Sequence of chain 1.C:
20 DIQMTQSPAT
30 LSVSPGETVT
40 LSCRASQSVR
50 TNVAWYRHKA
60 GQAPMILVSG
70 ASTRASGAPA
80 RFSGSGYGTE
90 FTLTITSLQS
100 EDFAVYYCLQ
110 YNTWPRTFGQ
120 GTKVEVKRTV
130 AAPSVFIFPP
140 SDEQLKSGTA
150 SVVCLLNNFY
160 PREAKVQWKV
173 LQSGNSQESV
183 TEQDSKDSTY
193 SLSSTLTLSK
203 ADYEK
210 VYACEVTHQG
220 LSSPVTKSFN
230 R

Sequence of chain 1.D:
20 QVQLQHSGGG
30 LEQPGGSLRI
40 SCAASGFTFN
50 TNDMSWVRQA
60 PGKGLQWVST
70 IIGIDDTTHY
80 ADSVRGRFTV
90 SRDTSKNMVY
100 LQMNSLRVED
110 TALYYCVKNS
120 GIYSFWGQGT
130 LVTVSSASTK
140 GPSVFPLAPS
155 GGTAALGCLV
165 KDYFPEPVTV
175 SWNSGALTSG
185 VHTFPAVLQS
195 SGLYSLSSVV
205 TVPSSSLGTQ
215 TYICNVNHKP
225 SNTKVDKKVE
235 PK

The protein below binds the small molecule below.
Small molecule (SMILES): CC(=O)N[C@H]1[C@H](O[C@H](CO)[C@@H](O)[C@@H](O)COP(=O)(O)O)O[C@H](CO)[C@@H](O)[C@@H]1O

Binding-site contacts:
Ligand atom C4 contacts residue ASN118 of chain 1.D at 3.6 Å.
Ligand atom O3 contacts residue ASN118 of chain 1.D at 3.5 Å.
Ligand atom C6 contacts residue ASN118 of chain 1.D at 4.3 Å.
Ligand atom C8 contacts residue SER119 of chain 1.D at 3.4 Å.
Ligand atom O4 contacts residue ASN51 of chain 1.D at 3.8 Å.
Ligand atom N2 contacts residue SER119 of chain 1.D at 3.9 Å.
Ligand atom O20 contacts residue ILE121 of chain 1.D at 3.1 Å.
Ligand atom C23 contacts residue ASN118 of chain 1.D at 3.9 Å.
Ligand atom C7 contacts residue GLY120 of chain 1.D at 3.6 Å.
Ligand atom O3 contacts residue ASP52 of chain 1.D at 2.9 Å (salt-bridge).
Ligand atom C3 contacts residue ASN118 of chain 1.D at 4.2 Å.
Ligand atom O7 contacts residue SER119 of chain 1.D at 3.5 Å (h-bond).
Ligand atom O5 contacts residue ASN118 of chain 1.D at 3.9 Å.
Ligand atom O7 contacts residue ILE121 of chain 1.D at 2.8 Å (h-bond).
Ligand atom C6 contacts residue ASN51 of chain 1.D at 3.4 Å.
Ligand atom C7 contacts residue ILE121 of chain 1.D at 3.8 Å (hydrophobic).
Ligand atom C19 contacts residue ILE121 of chain 1.D at 4.1 Å (hydrophobic).
Ligand atom C3 contacts residue SER119 of chain 1.D at 4.3 Å.
Ligand atom O6 contacts residue ASN51 of chain 1.D at 4.2 Å.
Ligand atom C7 contacts residue SER119 of chain 1.D at 3.4 Å.
Ligand atom C8 contacts residue ILE121 of chain 1.D at 4.0 Å (hydrophobic).
Ligand atom P27 contacts residue LYS117 of chain 1.D at 3.6 Å.
Ligand atom O30 contacts residue ASN51 of chain 1.D at 3.3 Å (h-bond).
Ligand atom C8 contacts residue GLY120 of chain 1.D at 3.7 Å.
Ligand atom O4 contacts residue THR50 of chain 1.D at 4.1 Å.
Ligand atom O3 contacts residue SER119 of chain 1.D at 3.0 Å (h-bond).
Ligand atom O7 contacts residue ASN118 of chain 1.D at 3.4 Å.
Ligand atom O4 contacts residue ASP52 of chain 1.D at 3.1 Å (salt-bridge).
Ligand atom C4 contacts residue ASN51 of chain 1.D at 3.6 Å.
Ligand atom C5 contacts residue ASN118 of chain 1.D at 4.1 Å.
Ligand atom C2 contacts residue ASN118 of chain 1.D at 4.0 Å.
Ligand atom C3 contacts residue ASP52 of chain 1.D at 3.5 Å.
Ligand atom O31 contacts residue ASN118 of chain 1.D at 3.8 Å.
Ligand atom C5 contacts residue ASN51 of chain 1.D at 4.3 Å.
Ligand atom O7 contacts residue GLY120 of chain 1.D at 2.9 Å.
Ligand atom O30 contacts residue LYS117 of chain 1.D at 2.8 Å (salt-bridge).
Ligand atom C8 contacts residue TYR110 of chain 1.C at 3.5 Å (hydrophobic).
Ligand atom C4 contacts residue ASP52 of chain 1.D at 3.9 Å.
Ligand atom O1 contacts residue ILE121 of chain 1.D at 4.0 Å.
Ligand atom O26 contacts residue LYS117 of chain 1.D at 3.3 Å (salt-bridge).